Binding-site contacts:
Ligand atom C4 contacts residue ASN19 of chain 33.Q at 4.5 Å.
Ligand atom C5 contacts residue ASN19 of chain 33.Q at 3.3 Å.
Ligand atom C1 contacts residue ASN19 of chain 33.Q at 1.9 Å.
Ligand atom C6 contacts residue ASN19 of chain 33.Q at 4.0 Å.
Ligand atom C2 contacts residue ASN19 of chain 33.Q at 3.4 Å.
Ligand atom C3 contacts residue ASN19 of chain 33.Q at 4.4 Å.
Ligand atom N2 contacts residue ASN19 of chain 33.Q at 4.1 Å.
Ligand atom C8 contacts residue TYR17 of chain 33.Q at 4.3 Å (hydrophobic).
Ligand atom O6 contacts residue ASN19 of chain 33.Q at 4.3 Å.
Ligand atom O5 contacts residue ASN19 of chain 33.Q at 2.1 Å (h-bond).

Sequence of chain 33.Q:
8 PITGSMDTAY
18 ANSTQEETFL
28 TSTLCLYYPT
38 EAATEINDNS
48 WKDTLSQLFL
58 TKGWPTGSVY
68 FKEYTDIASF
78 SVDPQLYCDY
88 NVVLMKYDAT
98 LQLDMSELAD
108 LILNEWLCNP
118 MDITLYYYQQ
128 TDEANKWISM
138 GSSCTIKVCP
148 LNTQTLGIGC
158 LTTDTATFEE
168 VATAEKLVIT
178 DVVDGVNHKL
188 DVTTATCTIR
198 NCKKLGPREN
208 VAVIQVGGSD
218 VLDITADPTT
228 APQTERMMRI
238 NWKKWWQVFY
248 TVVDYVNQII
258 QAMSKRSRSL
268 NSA

A protein and the small-molecule ligand that binds it are described below.
Small molecule (SMILES): CC(=O)N[C@H]1[C@H](O[C@H]2[C@H](O)[C@@H](NC(C)=O)CO[C@@H]2CO)O[C@H](CO)[C@@H](O)[C@@H]1O